Sequence of chain 1.A:
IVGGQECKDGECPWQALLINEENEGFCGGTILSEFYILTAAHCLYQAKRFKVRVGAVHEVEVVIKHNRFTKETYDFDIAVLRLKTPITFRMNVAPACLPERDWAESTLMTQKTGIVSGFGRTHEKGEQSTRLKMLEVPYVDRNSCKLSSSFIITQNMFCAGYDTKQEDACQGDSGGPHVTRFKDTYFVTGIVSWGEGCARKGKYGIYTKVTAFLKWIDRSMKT

A small-molecule ligand and the protein it binds are described below.
Small molecule (SMILES): C[N+](C)(C)CCCN1C(=O)[C@@H]2[C@H](C1=O)[C@H](c1ccc(C(=N)N)cc1)N1CCC[C@@H]21

Binding-site contacts:
Ligand atom N25 contacts residue ASP179 of chain 1.A at 3.3 Å (salt-bridge).
Ligand atom C17 contacts residue GLY206 of chain 1.A at 3.7 Å.
Ligand atom C16 contacts residue TRP205 of chain 1.A at 3.5 Å (hydrophobic).
Ligand atom O13 contacts residue TRP205 of chain 1.A at 3.0 Å.
Ligand atom C17 contacts residue GLY208 of chain 1.A at 3.7 Å.
Ligand atom C9 contacts residue SER204 of chain 1.A at 3.3 Å.
Ligand atom C14 contacts residue HIS42 of chain 1.A at 3.9 Å.
Ligand atom C20 contacts residue GLY206 of chain 1.A at 3.5 Å.
Ligand atom C16 contacts residue VAL203 of chain 1.A at 3.9 Å (hydrophobic).
Ligand atom N24 contacts residue ALA180 of chain 1.A at 3.0 Å (h-bond).
Ligand atom O18 contacts residue TYR85 of chain 1.A at 2.6 Å (h-bond).
Ligand atom C20 contacts residue TRP205 of chain 1.A at 3.7 Å (hydrophobic).
Ligand atom N24 contacts residue ASP179 of chain 1.A at 3.1 Å (salt-bridge).
Ligand atom C16 contacts residue GLY206 of chain 1.A at 3.8 Å.
Ligand atom C2 contacts residue TYR85 of chain 1.A at 3.7 Å (hydrophobic).
Ligand atom C32 contacts residue GLU83 of chain 1.A at 3.5 Å.
Ligand atom C11 contacts residue TYR85 of chain 1.A at 3.0 Å (hydrophobic).
Ligand atom C30 contacts residue THR84 of chain 1.A at 3.8 Å.
Ligand atom C21 contacts residue TYR85 of chain 1.A at 3.8 Å (hydrophobic).
Ligand atom C9 contacts residue SER185 of chain 1.A at 3.7 Å.
Ligand atom N25 contacts residue TRP205 of chain 1.A at 3.8 Å.
Ligand atom C22 contacts residue ALA180 of chain 1.A at 3.4 Å (hydrophobic).
Ligand atom C30 contacts residue TYR85 of chain 1.A at 3.9 Å (hydrophobic).
Ligand atom C15 contacts residue SER185 of chain 1.A at 3.5 Å.
Ligand atom N25 contacts residue ALA180 of chain 1.A at 3.5 Å (h-bond).
Ligand atom C9 contacts residue TRP205 of chain 1.A at 3.4 Å (hydrophobic).
Ligand atom C32 contacts residue LYS82 of chain 1.A at 3.9 Å.
Ligand atom N24 contacts residue GLY208 of chain 1.A at 2.9 Å (h-bond).
Ligand atom O13 contacts residue GLY206 of chain 1.A at 3.1 Å (h-bond).
Ligand atom C14 contacts residue GLN46 of chain 1.A at 3.6 Å.
Ligand atom C5 contacts residue TYR85 of chain 1.A at 3.2 Å (hydrophobic).
Ligand atom C2 contacts residue SER204 of chain 1.A at 3.4 Å.
Ligand atom C8 contacts residue GLN182 of chain 1.A at 3.7 Å.
Ligand atom C1 contacts residue SER204 of chain 1.A at 3.8 Å.
Ligand atom C30 contacts residue TRP205 of chain 1.A at 3.6 Å (hydrophobic).
Ligand atom C8 contacts residue SER185 of chain 1.A at 3.8 Å.
Ligand atom N24 contacts residue CYS209 of chain 1.A at 3.7 Å.
Ligand atom C5 contacts residue HIS42 of chain 1.A at 3.8 Å.
Ligand atom C31 contacts residue PHE162 of chain 1.A at 3.7 Å (hydrophobic).
Ligand atom C6 contacts residue TRP205 of chain 1.A at 3.7 Å (hydrophobic).